Binding-site contacts:
Ligand atom O6 contacts residue SER381 of chain 1.I at 4.5 Å.
Ligand atom C6 contacts residue ILE383 of chain 1.I at 4.2 Å (hydrophobic).
Ligand atom O5 contacts residue ILE383 of chain 1.I at 3.5 Å.
Ligand atom C7 contacts residue HIS299 of chain 1.I at 4.0 Å.
Ligand atom O3 contacts residue HIS299 of chain 1.I at 4.0 Å.
Ligand atom C8 contacts residue HIS299 of chain 1.I at 4.0 Å.
Ligand atom O7 contacts residue ARG412 of chain 1.I at 4.2 Å.
Ligand atom C4 contacts residue ASN301 of chain 1.I at 4.2 Å.
Ligand atom C3 contacts residue ASN301 of chain 1.I at 3.6 Å.
Ligand atom O5 contacts residue ASN301 of chain 1.I at 2.4 Å (h-bond).
Ligand atom O7 contacts residue ASN265 of chain 1.I at 4.4 Å.
Ligand atom C2 contacts residue ASN301 of chain 1.I at 2.4 Å.
Ligand atom C3 contacts residue HIS299 of chain 1.I at 3.7 Å.
Ligand atom C1 contacts residue HIS299 of chain 1.I at 4.3 Å.
Ligand atom C1 contacts residue ILE383 of chain 1.I at 3.7 Å (hydrophobic).
Ligand atom C8 contacts residue ARG412 of chain 1.I at 4.3 Å.
Ligand atom N2 contacts residue HIS299 of chain 1.I at 3.1 Å (h-bond).
Ligand atom C5 contacts residue ILE383 of chain 1.I at 3.7 Å (hydrophobic).
Ligand atom O6 contacts residue ILE383 of chain 1.I at 3.5 Å.
Ligand atom C8 contacts residue ASN301 of chain 1.I at 3.9 Å.
Ligand atom C8 contacts residue THR267 of chain 1.I at 3.6 Å.
Ligand atom C2 contacts residue HIS299 of chain 1.I at 3.9 Å.
Ligand atom O5 contacts residue SER381 of chain 1.I at 4.0 Å.
Ligand atom O7 contacts residue ASN301 of chain 1.I at 3.3 Å (h-bond).
Ligand atom C7 contacts residue ASN265 of chain 1.I at 4.3 Å.
Ligand atom C1 contacts residue ASN301 of chain 1.I at 1.4 Å.
Ligand atom N2 contacts residue ASN301 of chain 1.I at 2.8 Å (h-bond).
Ligand atom C8 contacts residue CYS266 of chain 1.I at 4.4 Å (hydrophobic).
Ligand atom C5 contacts residue ASN301 of chain 1.I at 3.6 Å.
Ligand atom C7 contacts residue ASN301 of chain 1.I at 3.2 Å.
Ligand atom C8 contacts residue ASN265 of chain 1.I at 3.3 Å.

A small-molecule ligand and the protein it binds are described below.
Small molecule (SMILES): CC(=O)N[C@H]1[C@H](O[C@H]2[C@H](O)[C@@H](NC(C)=O)CO[C@@H]2CO)O[C@H](CO)[C@@H](O)[C@@H]1O

Sequence of chain 1.I:
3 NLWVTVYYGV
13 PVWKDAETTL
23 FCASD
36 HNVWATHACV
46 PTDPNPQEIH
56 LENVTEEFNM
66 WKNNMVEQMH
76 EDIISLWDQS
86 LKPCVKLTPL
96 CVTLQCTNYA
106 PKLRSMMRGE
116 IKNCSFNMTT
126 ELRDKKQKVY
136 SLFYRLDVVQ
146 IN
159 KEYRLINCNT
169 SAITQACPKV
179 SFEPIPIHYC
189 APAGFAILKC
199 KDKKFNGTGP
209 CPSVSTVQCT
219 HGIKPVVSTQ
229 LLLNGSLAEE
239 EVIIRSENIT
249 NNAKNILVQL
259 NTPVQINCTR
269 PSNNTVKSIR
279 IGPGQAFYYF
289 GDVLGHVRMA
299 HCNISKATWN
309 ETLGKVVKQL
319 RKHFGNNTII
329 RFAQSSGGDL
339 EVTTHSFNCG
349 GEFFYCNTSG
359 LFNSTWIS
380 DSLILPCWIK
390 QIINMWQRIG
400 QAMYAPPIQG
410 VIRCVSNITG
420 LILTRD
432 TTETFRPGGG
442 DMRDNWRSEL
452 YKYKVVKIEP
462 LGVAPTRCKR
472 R